Binding-site contacts:
Ligand atom O6 contacts residue GLU150 of chain 1.F at 2.8 Å.
Ligand atom C7 contacts residue ASN154 of chain 1.F at 3.2 Å.
Ligand atom C7 contacts residue THR156 of chain 1.F at 4.4 Å.
Ligand atom O7 contacts residue ASN154 of chain 1.F at 3.0 Å.
Ligand atom O6 contacts residue ALA147 of chain 1.F at 4.3 Å.
Ligand atom C1 contacts residue THR156 of chain 1.F at 3.3 Å.
Ligand atom O5 contacts residue GLU150 of chain 1.F at 2.8 Å.
Ligand atom C1 contacts residue ASN154 of chain 1.F at 1.4 Å.
Ligand atom C5 contacts residue ASN154 of chain 1.F at 3.7 Å.
Ligand atom C5 contacts residue GLU150 of chain 1.F at 3.9 Å.
Ligand atom O5 contacts residue SER151 of chain 1.F at 3.6 Å (h-bond).
Ligand atom C2 contacts residue ASN154 of chain 1.F at 2.5 Å.
Ligand atom C1 contacts residue SER151 of chain 1.F at 3.8 Å.
Ligand atom C6 contacts residue ALA147 of chain 1.F at 3.6 Å (hydrophobic).
Ligand atom N2 contacts residue THR156 of chain 1.F at 3.5 Å.
Ligand atom C1 contacts residue GLU150 of chain 1.F at 3.5 Å.
Ligand atom C5 contacts residue SER151 of chain 1.F at 4.3 Å.
Ligand atom O5 contacts residue ASN154 of chain 1.F at 2.4 Å (h-bond).
Ligand atom C4 contacts residue ASN154 of chain 1.F at 4.2 Å.
Ligand atom C3 contacts residue ASN154 of chain 1.F at 3.8 Å.
Ligand atom O5 contacts residue ALA147 of chain 1.F at 4.4 Å.
Ligand atom N2 contacts residue ASN154 of chain 1.F at 2.9 Å (h-bond).
Ligand atom C5 contacts residue ALA147 of chain 1.F at 4.2 Å (hydrophobic).
Ligand atom C8 contacts residue ASN154 of chain 1.F at 4.5 Å.
Ligand atom O5 contacts residue THR156 of chain 1.F at 4.3 Å.
Ligand atom C6 contacts residue GLU150 of chain 1.F at 3.6 Å.
Ligand atom C3 contacts residue THR156 of chain 1.F at 4.3 Å.
Ligand atom C2 contacts residue THR156 of chain 1.F at 3.8 Å.

Sequence of chain 1.F:
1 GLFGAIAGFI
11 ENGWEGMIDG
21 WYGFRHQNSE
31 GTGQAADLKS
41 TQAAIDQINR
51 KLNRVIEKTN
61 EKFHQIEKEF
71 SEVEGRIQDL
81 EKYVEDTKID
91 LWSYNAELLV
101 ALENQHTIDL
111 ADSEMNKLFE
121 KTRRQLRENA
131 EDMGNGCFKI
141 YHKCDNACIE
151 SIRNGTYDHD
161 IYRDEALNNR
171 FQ

A small-molecule ligand and the protein it binds are described below.
Small molecule (SMILES): CC(=O)N[C@@H]1[C@@H](O)[C@H](O)[C@@H](CO)O[C@H]1O